This protein binds this small molecule.
Small molecule (SMILES): O=c1[nH]c(=O)c2[nH+]cn([C@@H]3O[C@H](COP(=O)(O)O)[C@@H](O)[C@H]3O)c2[nH]1

Sequence of chain 1.A:
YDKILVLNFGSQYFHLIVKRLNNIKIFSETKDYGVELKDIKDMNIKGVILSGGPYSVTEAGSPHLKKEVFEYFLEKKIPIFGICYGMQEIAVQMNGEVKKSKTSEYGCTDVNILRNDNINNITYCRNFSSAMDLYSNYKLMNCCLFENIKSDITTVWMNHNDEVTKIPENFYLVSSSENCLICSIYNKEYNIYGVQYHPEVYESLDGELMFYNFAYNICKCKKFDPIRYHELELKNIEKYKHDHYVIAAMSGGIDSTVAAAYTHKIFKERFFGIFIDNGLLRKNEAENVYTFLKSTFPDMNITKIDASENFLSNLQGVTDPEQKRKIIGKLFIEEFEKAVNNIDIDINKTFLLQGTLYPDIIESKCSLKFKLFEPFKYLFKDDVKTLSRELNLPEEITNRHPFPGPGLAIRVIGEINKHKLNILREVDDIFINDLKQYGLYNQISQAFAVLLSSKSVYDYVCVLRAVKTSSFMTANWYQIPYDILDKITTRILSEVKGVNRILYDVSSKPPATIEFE

Binding-site contacts:
Ligand atom P contacts residue ILE553 of chain 1.A at 3.7 Å.
Ligand atom N7 contacts residue ILE441 of chain 1.A at 4.0 Å.
Ligand atom C5' contacts residue LYS548 of chain 1.A at 4.0 Å.
Ligand atom O2' contacts residue GLU554 of chain 1.A at 3.3 Å (salt-bridge).
Ligand atom C2 contacts residue PRO435 of chain 1.A at 3.8 Å (hydrophobic).
Ligand atom C5' contacts residue ILE553 of chain 1.A at 3.8 Å (hydrophobic).
Ligand atom C5 contacts residue PRO435 of chain 1.A at 3.9 Å (hydrophobic).
Ligand atom N7 contacts residue ARG337 of chain 1.A at 2.8 Å (salt-bridge).
Ligand atom O6 contacts residue PRO437 of chain 1.A at 3.3 Å.
Ligand atom C2' contacts residue GLU554 of chain 1.A at 3.9 Å.
Ligand atom O2P contacts residue THR552 of chain 1.A at 3.3 Å.
Ligand atom C6 contacts residue PRO437 of chain 1.A at 3.5 Å (hydrophobic).
Ligand atom O1P contacts residue THR552 of chain 1.A at 3.4 Å.
Ligand atom C3' contacts residue GLN477 of chain 1.A at 3.5 Å.
Ligand atom O2P contacts residue GLU554 of chain 1.A at 3.0 Å (salt-bridge).
Ligand atom C8 contacts residue ARG337 of chain 1.A at 4.0 Å.
Ligand atom O1P contacts residue LYS548 of chain 1.A at 2.9 Å (salt-bridge).
Ligand atom O1P contacts residue ILE553 of chain 1.A at 3.0 Å (h-bond).
Ligand atom C8 contacts residue GLU554 of chain 1.A at 4.0 Å.
Ligand atom O5' contacts residue ILE553 of chain 1.A at 3.8 Å.
Ligand atom O2 contacts residue PRO435 of chain 1.A at 4.0 Å.
Ligand atom O2P contacts residue ILE553 of chain 1.A at 3.4 Å (h-bond).
Ligand atom C4 contacts residue PRO435 of chain 1.A at 3.6 Å (hydrophobic).
Ligand atom N3 contacts residue PRO435 of chain 1.A at 3.6 Å.
Ligand atom N9 contacts residue PRO435 of chain 1.A at 4.0 Å.
Ligand atom C2' contacts residue GLN477 of chain 1.A at 3.9 Å.
Ligand atom O6 contacts residue ARG337 of chain 1.A at 2.8 Å (salt-bridge).
Ligand atom P contacts residue THR552 of chain 1.A at 3.8 Å.
Ligand atom P contacts residue GLU554 of chain 1.A at 4.1 Å.
Ligand atom O2' contacts residue PRO435 of chain 1.A at 3.8 Å.
Ligand atom O2' contacts residue GLN477 of chain 1.A at 2.8 Å (h-bond).
Ligand atom O3' contacts residue GLN477 of chain 1.A at 2.6 Å (h-bond).
Ligand atom O2 contacts residue GLY436 of chain 1.A at 3.3 Å (h-bond).
Ligand atom C5 contacts residue ARG337 of chain 1.A at 3.3 Å.
Ligand atom C2 contacts residue GLY436 of chain 1.A at 3.5 Å.
Ligand atom N1 contacts residue GLY436 of chain 1.A at 3.7 Å.
Ligand atom N1 contacts residue PRO437 of chain 1.A at 3.4 Å.
Ligand atom C6 contacts residue ARG337 of chain 1.A at 3.5 Å.
Ligand atom C3' contacts residue ILE553 of chain 1.A at 3.9 Å (hydrophobic).
Ligand atom P contacts residue LYS548 of chain 1.A at 4.0 Å.